Sequence of chain 1.B:
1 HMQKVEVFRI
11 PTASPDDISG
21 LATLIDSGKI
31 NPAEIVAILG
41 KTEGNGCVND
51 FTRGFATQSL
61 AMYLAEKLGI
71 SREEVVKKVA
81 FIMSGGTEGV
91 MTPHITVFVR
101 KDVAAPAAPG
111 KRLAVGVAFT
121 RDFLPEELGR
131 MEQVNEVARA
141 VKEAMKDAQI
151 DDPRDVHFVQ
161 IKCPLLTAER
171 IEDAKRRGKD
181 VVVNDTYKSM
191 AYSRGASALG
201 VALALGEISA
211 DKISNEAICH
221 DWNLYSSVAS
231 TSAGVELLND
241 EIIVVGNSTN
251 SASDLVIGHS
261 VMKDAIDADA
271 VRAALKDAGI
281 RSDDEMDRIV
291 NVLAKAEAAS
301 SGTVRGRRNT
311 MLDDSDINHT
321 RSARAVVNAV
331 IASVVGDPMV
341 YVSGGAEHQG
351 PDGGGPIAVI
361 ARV

Binding-site contacts:
Ligand atom O3 contacts residue ARG281 of chain 1.B at 4.0 Å.
Ligand atom O3 contacts residue LYS276 of chain 1.B at 2.8 Å (salt-bridge).
Ligand atom C3 contacts residue LYS276 of chain 1.B at 3.8 Å.
Ligand atom C2 contacts residue SER282 of chain 1.B at 4.0 Å.
Ligand atom C3 contacts residue ARG281 of chain 1.B at 4.3 Å.
Ligand atom C1 contacts residue ARG272 of chain 1.B at 3.9 Å.
Ligand atom O1 contacts residue MET286 of chain 1.B at 3.5 Å.
Ligand atom O1 contacts residue ASP283 of chain 1.B at 2.6 Å (salt-bridge).
Ligand atom C3 contacts residue ARG272 of chain 1.B at 3.8 Å.
Ligand atom O1 contacts residue ARG272 of chain 1.B at 4.4 Å.
Ligand atom C3 contacts residue LEU275 of chain 1.B at 3.7 Å (hydrophobic).
Ligand atom O3 contacts residue ILE280 of chain 1.B at 3.4 Å (h-bond).
Ligand atom C1 contacts residue ASP283 of chain 1.B at 3.9 Å.
Ligand atom C1 contacts residue MET286 of chain 1.B at 3.9 Å (hydrophobic).
Ligand atom C3 contacts residue ILE280 of chain 1.B at 3.2 Å (hydrophobic).
Ligand atom C2 contacts residue ARG281 of chain 1.B at 4.2 Å.
Ligand atom C2 contacts residue MET286 of chain 1.B at 3.5 Å (hydrophobic).
Ligand atom O3 contacts residue ARG272 of chain 1.B at 3.7 Å.
Ligand atom C2 contacts residue LEU275 of chain 1.B at 4.5 Å (hydrophobic).
Ligand atom C2 contacts residue ILE280 of chain 1.B at 4.2 Å (hydrophobic).
Ligand atom C2 contacts residue ASP283 of chain 1.B at 4.2 Å.

This protein binds this small molecule.
Small molecule (SMILES): OCCCO